A protein and the small-molecule ligand that binds it are described below.
Small molecule (SMILES): O=C(O)Cc1cc(I)c(Oc2ccc(O)c(I)c2)c(I)c1

Binding-site contacts:
Ligand atom C8 contacts residue HIS238 of chain 1.A at 3.6 Å.
Ligand atom I2 contacts residue PHE72 of chain 1.A at 4.0 Å.
Ligand atom O2 contacts residue LEU133 of chain 1.A at 3.9 Å.
Ligand atom C1 contacts residue MET116 of chain 1.A at 4.1 Å (hydrophobic).
Ligand atom C12 contacts residue ILE79 of chain 1.A at 3.9 Å (hydrophobic).
Ligand atom C3 contacts residue SER134 of chain 1.A at 3.7 Å.
Ligand atom O3 contacts residue THR132 of chain 1.A at 3.8 Å.
Ligand atom O1 contacts residue LEU149 of chain 1.A at 3.5 Å.
Ligand atom C6 contacts residue LEU149 of chain 1.A at 3.7 Å (hydrophobic).
Ligand atom O4 contacts residue ARG85 of chain 1.A at 3.8 Å.
Ligand atom O1 contacts residue HIS238 of chain 1.A at 2.8 Å.
Ligand atom O4 contacts residue ARG123 of chain 1.A at 2.7 Å (salt-bridge).
Ligand atom C10 contacts residue HIS238 of chain 1.A at 3.6 Å.
Ligand atom C3 contacts residue ALA82 of chain 1.A at 3.9 Å (hydrophobic).
Ligand atom C4 contacts residue PHE75 of chain 1.A at 3.9 Å (hydrophobic).
Ligand atom I1 contacts residue ILE78 of chain 1.A at 4.0 Å.
Ligand atom C14 contacts residue SER134 of chain 1.A at 2.8 Å.
Ligand atom C13 contacts residue MET116 of chain 1.A at 3.9 Å (hydrophobic).
Ligand atom C11 contacts residue MET116 of chain 1.A at 3.2 Å (hydrophobic).
Ligand atom O3 contacts residue ALA120 of chain 1.A at 3.6 Å.
Ligand atom I3 contacts residue LEU149 of chain 1.A at 4.1 Å.
Ligand atom O1 contacts residue PHE258 of chain 1.A at 3.3 Å.
Ligand atom C13 contacts residue SER134 of chain 1.A at 3.9 Å.
Ligand atom I2 contacts residue GLY147 of chain 1.A at 3.4 Å.
Ligand atom I3 contacts residue ILE156 of chain 1.A at 3.6 Å.
Ligand atom O3 contacts residue SER134 of chain 1.A at 2.8 Å (h-bond).
Ligand atom C8 contacts residue LEU149 of chain 1.A at 3.4 Å (hydrophobic).
Ligand atom C10 contacts residue MET113 of chain 1.A at 3.8 Å (hydrophobic).
Ligand atom I1 contacts residue PHE75 of chain 1.A at 3.2 Å.
Ligand atom C10 contacts residue LEU149 of chain 1.A at 4.0 Å (hydrophobic).
Ligand atom O3 contacts residue LEU133 of chain 1.A at 3.5 Å.
Ligand atom O1 contacts residue MET245 of chain 1.A at 3.8 Å.
Ligand atom O3 contacts residue ARG123 of chain 1.A at 2.6 Å (salt-bridge).
Ligand atom C14 contacts residue ARG123 of chain 1.A at 3.1 Å.
Ligand atom O4 contacts residue SER134 of chain 1.A at 3.5 Å.
Ligand atom O4 contacts residue ARG119 of chain 1.A at 3.7 Å.
Ligand atom C14 contacts residue LEU133 of chain 1.A at 3.9 Å (hydrophobic).
Ligand atom C11 contacts residue ALA120 of chain 1.A at 3.6 Å (hydrophobic).
Ligand atom I1 contacts residue ILE79 of chain 1.A at 4.0 Å.
Ligand atom C10 contacts residue ILE79 of chain 1.A at 3.8 Å (hydrophobic).

Sequence of chain 1.A:
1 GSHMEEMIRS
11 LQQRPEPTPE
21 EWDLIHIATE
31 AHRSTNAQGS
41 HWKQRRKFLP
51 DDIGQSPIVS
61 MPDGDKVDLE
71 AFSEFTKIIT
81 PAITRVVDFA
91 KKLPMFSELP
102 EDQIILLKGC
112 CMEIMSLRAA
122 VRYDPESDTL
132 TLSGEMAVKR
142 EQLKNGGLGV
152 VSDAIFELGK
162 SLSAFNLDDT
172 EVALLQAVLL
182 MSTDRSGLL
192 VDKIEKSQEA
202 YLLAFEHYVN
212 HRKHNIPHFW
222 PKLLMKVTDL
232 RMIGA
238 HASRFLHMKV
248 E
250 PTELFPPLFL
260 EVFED